The protein below binds the small molecule below.
Small molecule (SMILES): CC(=O)N[C@H]1[C@H](O[C@H]2[C@H](O)[C@@H](NC(C)=O)CO[C@@H]2CO)O[C@H](CO)[C@@H](O[C@@H]2O[C@H](CO[C@H]3O[C@H](CO)[C@@H](O)[C@H](O[C@H]4O[C@H](CO)[C@@H](O)[C@H](O)[C@@H]4O)[C@@H]3O)[C@@H](O)[C@H](O[C@H]3O[C@H](CO)[C@@H](O)[C@H](O)[C@@H]3O[C@H]3O[C@H](CO)[C@@H](O)[C@H](O)[C@@H]3O)[C@@H]2O)[C@@H]1O

Sequence of chain 1.C:
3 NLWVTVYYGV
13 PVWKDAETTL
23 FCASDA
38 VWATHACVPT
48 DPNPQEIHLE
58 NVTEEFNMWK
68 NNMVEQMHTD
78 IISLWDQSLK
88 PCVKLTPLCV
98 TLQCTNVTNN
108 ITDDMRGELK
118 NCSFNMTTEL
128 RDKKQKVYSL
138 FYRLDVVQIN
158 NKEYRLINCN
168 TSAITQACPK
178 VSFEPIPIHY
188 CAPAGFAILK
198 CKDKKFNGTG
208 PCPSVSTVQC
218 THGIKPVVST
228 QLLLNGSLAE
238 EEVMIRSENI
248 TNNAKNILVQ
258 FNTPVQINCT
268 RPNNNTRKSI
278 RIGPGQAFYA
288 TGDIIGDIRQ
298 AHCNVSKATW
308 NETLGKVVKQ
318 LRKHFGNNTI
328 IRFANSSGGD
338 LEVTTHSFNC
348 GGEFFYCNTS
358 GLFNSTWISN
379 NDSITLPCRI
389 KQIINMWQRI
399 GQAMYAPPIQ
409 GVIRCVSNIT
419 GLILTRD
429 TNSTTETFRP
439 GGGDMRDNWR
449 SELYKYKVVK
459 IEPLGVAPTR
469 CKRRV

Binding-site contacts:
Ligand atom C1 contacts residue ASN232 of chain 1.C at 1.6 Å.
Ligand atom C5 contacts residue NAG1 of chain 1.SA at 3.2 Å.
Ligand atom C8 contacts residue SER415 of chain 1.C at 3.7 Å.
Ligand atom C1 contacts residue SER415 of chain 1.C at 3.9 Å.
Ligand atom O3 contacts residue VAL414 of chain 1.C at 4.5 Å.
Ligand atom C5 contacts residue ASN232 of chain 1.C at 3.8 Å.
Ligand atom O5 contacts residue NAG1 of chain 1.SA at 3.3 Å.
Ligand atom C4 contacts residue VAL414 of chain 1.C at 4.1 Å (hydrophobic).
Ligand atom O5 contacts residue ASN232 of chain 1.C at 2.5 Å (h-bond).
Ligand atom O7 contacts residue VAL414 of chain 1.C at 4.4 Å.
Ligand atom C7 contacts residue SER415 of chain 1.C at 3.9 Å.
Ligand atom N2 contacts residue ASN232 of chain 1.C at 2.9 Å (h-bond).
Ligand atom C6 contacts residue NAG1 of chain 1.SA at 3.5 Å.
Ligand atom O5 contacts residue LYS222 of chain 1.C at 4.2 Å.
Ligand atom C2 contacts residue ASN232 of chain 1.C at 2.4 Å.
Ligand atom N2 contacts residue SER415 of chain 1.C at 3.1 Å.
Ligand atom C3 contacts residue VAL414 of chain 1.C at 3.5 Å (hydrophobic).
Ligand atom C2 contacts residue SER415 of chain 1.C at 4.0 Å.
Ligand atom C5 contacts residue VAL414 of chain 1.C at 4.1 Å (hydrophobic).
Ligand atom O7 contacts residue ASN346 of chain 1.C at 4.3 Å.
Ligand atom C1 contacts residue VAL414 of chain 1.C at 4.1 Å (hydrophobic).
Ligand atom C8 contacts residue ASN346 of chain 1.C at 4.3 Å.
Ligand atom C7 contacts residue ASN232 of chain 1.C at 3.6 Å.
Ligand atom O7 contacts residue ASN232 of chain 1.C at 4.1 Å.
Ligand atom C1 contacts residue NAG1 of chain 1.SA at 3.7 Å.
Ligand atom C3 contacts residue ASN232 of chain 1.C at 3.8 Å.
Ligand atom O6 contacts residue LYS222 of chain 1.C at 3.9 Å.
Ligand atom C2 contacts residue VAL414 of chain 1.C at 4.0 Å (hydrophobic).
Ligand atom C4 contacts residue ASN232 of chain 1.C at 4.3 Å.
Ligand atom C8 contacts residue LEU231 of chain 1.C at 3.8 Å (hydrophobic).
Ligand atom N2 contacts residue VAL414 of chain 1.C at 3.9 Å.
Ligand atom O4 contacts residue VAL414 of chain 1.C at 4.0 Å.
Ligand atom C8 contacts residue ASN232 of chain 1.C at 4.4 Å.